Sequence of chain 2.B:
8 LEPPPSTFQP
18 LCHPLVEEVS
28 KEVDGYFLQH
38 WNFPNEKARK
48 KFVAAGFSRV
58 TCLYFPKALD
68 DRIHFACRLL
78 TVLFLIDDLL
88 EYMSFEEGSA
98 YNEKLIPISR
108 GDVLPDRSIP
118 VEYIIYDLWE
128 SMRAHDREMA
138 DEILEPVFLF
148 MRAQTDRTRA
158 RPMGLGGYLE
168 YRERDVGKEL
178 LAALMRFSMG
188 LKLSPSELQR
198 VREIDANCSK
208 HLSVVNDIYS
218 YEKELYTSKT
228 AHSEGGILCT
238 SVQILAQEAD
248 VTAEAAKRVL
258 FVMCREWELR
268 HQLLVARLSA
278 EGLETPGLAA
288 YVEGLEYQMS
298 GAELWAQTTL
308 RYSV

Binding-site contacts:
Ligand atom CAA contacts residue LEU209 of chain 2.B at 3.7 Å (hydrophobic).
Ligand atom CAB contacts residue TYR61 of chain 2.B at 3.0 Å (hydrophobic).
Ligand atom CAC contacts residue LEU177 of chain 2.B at 4.3 Å (hydrophobic).
Ligand atom CAI contacts residue PHE81 of chain 2.B at 3.8 Å (hydrophobic).
Ligand atom CAL contacts residue POP1 of chain 2.K at 4.2 Å.
Ligand atom CAH contacts residue POP1 of chain 2.K at 3.8 Å.
Ligand atom CAE contacts residue ASP84 of chain 2.B at 4.2 Å.
Ligand atom CAK contacts residue TYR61 of chain 2.B at 3.4 Å (hydrophobic).
Ligand atom CAB contacts residue LEU178 of chain 2.B at 3.6 Å (hydrophobic).
Ligand atom CAL contacts residue VAL173 of chain 2.B at 4.0 Å (hydrophobic).
Ligand atom CAA contacts residue ASN213 of chain 2.B at 3.6 Å.
Ligand atom CAI contacts residue POP1 of chain 2.K at 2.9 Å.
Ligand atom CAD contacts residue PHE147 of chain 2.B at 4.0 Å (hydrophobic).
Ligand atom NAN contacts residue PHE81 of chain 2.B at 3.7 Å.
Ligand atom CAG contacts residue POP1 of chain 2.K at 3.8 Å.
Ligand atom CAO contacts residue VAL173 of chain 2.B at 4.0 Å (hydrophobic).
Ligand atom CAD contacts residue ASP172 of chain 2.B at 4.0 Å.
Ligand atom CAE contacts residue PHE147 of chain 2.B at 4.3 Å (hydrophobic).
Ligand atom CAC contacts residue VAL173 of chain 2.B at 3.5 Å (hydrophobic).
Ligand atom CAE contacts residue LEU80 of chain 2.B at 3.8 Å (hydrophobic).
Ligand atom CAH contacts residue ASP84 of chain 2.B at 4.1 Å.
Ligand atom CAA contacts residue TYR61 of chain 2.B at 4.1 Å (hydrophobic).
Ligand atom CAE contacts residue PHE81 of chain 2.B at 4.0 Å (hydrophobic).
Ligand atom CAK contacts residue VAL173 of chain 2.B at 4.2 Å (hydrophobic).
Ligand atom CAD contacts residue VAL173 of chain 2.B at 3.2 Å (hydrophobic).
Ligand atom CAL contacts residue TYR61 of chain 2.B at 3.9 Å (hydrophobic).
Ligand atom CAF contacts residue LEU80 of chain 2.B at 4.0 Å (hydrophobic).
Ligand atom CAA contacts residue VAL173 of chain 2.B at 4.2 Å (hydrophobic).
Ligand atom NAN contacts residue POP1 of chain 2.K at 3.9 Å.
Ligand atom CAG contacts residue ASN213 of chain 2.B at 3.6 Å.
Ligand atom CAI contacts residue ASN213 of chain 2.B at 4.2 Å.
Ligand atom CAG contacts residue TYR61 of chain 2.B at 4.0 Å (hydrophobic).
Ligand atom CAG contacts residue PHE81 of chain 2.B at 4.1 Å (hydrophobic).
Ligand atom CAD contacts residue POP1 of chain 2.K at 3.3 Å.
Ligand atom CAF contacts residue PHE147 of chain 2.B at 3.7 Å (hydrophobic).
Ligand atom CAC contacts residue PHE147 of chain 2.B at 4.3 Å (hydrophobic).
Ligand atom CAO contacts residue POP1 of chain 2.K at 4.2 Å.
Ligand atom CAH contacts residue PHE81 of chain 2.B at 4.0 Å (hydrophobic).
Ligand atom CAJ contacts residue VAL173 of chain 2.B at 3.8 Å (hydrophobic).
Ligand atom CAJ contacts residue TYR61 of chain 2.B at 3.8 Å (hydrophobic).

A protein and the small-molecule ligand that binds it are described below.
Small molecule (SMILES): C=C(C)[C@H]1CC[NH+]2CCC[C@H](C)[C@@]2(C)C1